This small molecule binds to this protein.
Small molecule (SMILES): CC(=O)N[C@H]1[C@H](O[C@H]2[C@H](O)[C@@H](NC(C)=O)CO[C@@H]2CO)O[C@H](CO)[C@@H](O)[C@@H]1O

Sequence of chain 1.H:
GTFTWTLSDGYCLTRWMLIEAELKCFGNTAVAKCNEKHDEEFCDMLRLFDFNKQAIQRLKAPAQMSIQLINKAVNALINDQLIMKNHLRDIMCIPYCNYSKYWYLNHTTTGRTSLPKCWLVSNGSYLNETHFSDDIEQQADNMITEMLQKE

Binding-site contacts:
Ligand atom C3 contacts residue ASN114 of chain 1.H at 3.9 Å.
Ligand atom C2 contacts residue ASN114 of chain 1.H at 2.6 Å.
Ligand atom C6 contacts residue TYR112 of chain 1.H at 3.1 Å (hydrophobic).
Ligand atom C8 contacts residue LYS32 of chain 1.H at 3.5 Å.
Ligand atom C8 contacts residue HIS115 of chain 1.H at 4.0 Å.
Ligand atom O7 contacts residue HIS115 of chain 1.H at 2.9 Å (h-bond).
Ligand atom N2 contacts residue ASN114 of chain 1.H at 2.9 Å (h-bond).
Ligand atom C8 contacts residue GLU67 of chain 1.G at 3.4 Å.
Ligand atom O7 contacts residue GLU30 of chain 1.H at 4.1 Å.
Ligand atom C7 contacts residue HIS115 of chain 1.H at 3.8 Å.
Ligand atom C8 contacts residue GLN69 of chain 1.G at 4.0 Å.
Ligand atom O6 contacts residue CYS33 of chain 1.H at 4.3 Å.
Ligand atom C7 contacts residue GLN69 of chain 1.G at 4.1 Å.
Ligand atom C8 contacts residue THR116 of chain 1.H at 3.7 Å.
Ligand atom N2 contacts residue LEU31 of chain 1.H at 4.5 Å.
Ligand atom C1 contacts residue ASN114 of chain 1.H at 1.5 Å.
Ligand atom O6 contacts residue TYR112 of chain 1.H at 4.5 Å.
Ligand atom C7 contacts residue ASN114 of chain 1.H at 3.1 Å.
Ligand atom O7 contacts residue GLY119 of chain 1.H at 4.3 Å.
Ligand atom C6 contacts residue CYS33 of chain 1.H at 4.2 Å (hydrophobic).
Ligand atom C8 contacts residue LEU31 of chain 1.H at 3.5 Å (hydrophobic).
Ligand atom C5 contacts residue TYR112 of chain 1.H at 3.3 Å (hydrophobic).
Ligand atom O7 contacts residue THR116 of chain 1.H at 3.9 Å.
Ligand atom O5 contacts residue ASN114 of chain 1.H at 2.5 Å (h-bond).
Ligand atom C8 contacts residue ASN114 of chain 1.H at 3.9 Å.
Ligand atom N2 contacts residue GLN69 of chain 1.G at 3.4 Å (h-bond).
Ligand atom O7 contacts residue ASN114 of chain 1.H at 2.9 Å (h-bond).
Ligand atom C1 contacts residue GLN69 of chain 1.G at 3.8 Å.
Ligand atom C1 contacts residue TYR112 of chain 1.H at 3.8 Å (hydrophobic).
Ligand atom O7 contacts residue LEU31 of chain 1.H at 3.0 Å (h-bond).
Ligand atom O5 contacts residue THR121 of chain 1.H at 4.4 Å.
Ligand atom C2 contacts residue GLN69 of chain 1.G at 4.3 Å.
Ligand atom C7 contacts residue LEU31 of chain 1.H at 3.4 Å (hydrophobic).
Ligand atom C5 contacts residue ASN114 of chain 1.H at 3.8 Å.
Ligand atom C4 contacts residue ASN114 of chain 1.H at 4.5 Å.
Ligand atom C7 contacts residue THR116 of chain 1.H at 4.3 Å.
Ligand atom O5 contacts residue TYR112 of chain 1.H at 2.8 Å (h-bond).

Sequence of chain 1.G:
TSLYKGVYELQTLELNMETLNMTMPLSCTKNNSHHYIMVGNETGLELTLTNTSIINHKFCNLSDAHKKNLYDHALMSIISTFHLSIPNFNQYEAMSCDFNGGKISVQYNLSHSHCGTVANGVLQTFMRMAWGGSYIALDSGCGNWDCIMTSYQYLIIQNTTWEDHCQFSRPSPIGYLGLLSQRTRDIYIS